Sequence of chain 1.A:
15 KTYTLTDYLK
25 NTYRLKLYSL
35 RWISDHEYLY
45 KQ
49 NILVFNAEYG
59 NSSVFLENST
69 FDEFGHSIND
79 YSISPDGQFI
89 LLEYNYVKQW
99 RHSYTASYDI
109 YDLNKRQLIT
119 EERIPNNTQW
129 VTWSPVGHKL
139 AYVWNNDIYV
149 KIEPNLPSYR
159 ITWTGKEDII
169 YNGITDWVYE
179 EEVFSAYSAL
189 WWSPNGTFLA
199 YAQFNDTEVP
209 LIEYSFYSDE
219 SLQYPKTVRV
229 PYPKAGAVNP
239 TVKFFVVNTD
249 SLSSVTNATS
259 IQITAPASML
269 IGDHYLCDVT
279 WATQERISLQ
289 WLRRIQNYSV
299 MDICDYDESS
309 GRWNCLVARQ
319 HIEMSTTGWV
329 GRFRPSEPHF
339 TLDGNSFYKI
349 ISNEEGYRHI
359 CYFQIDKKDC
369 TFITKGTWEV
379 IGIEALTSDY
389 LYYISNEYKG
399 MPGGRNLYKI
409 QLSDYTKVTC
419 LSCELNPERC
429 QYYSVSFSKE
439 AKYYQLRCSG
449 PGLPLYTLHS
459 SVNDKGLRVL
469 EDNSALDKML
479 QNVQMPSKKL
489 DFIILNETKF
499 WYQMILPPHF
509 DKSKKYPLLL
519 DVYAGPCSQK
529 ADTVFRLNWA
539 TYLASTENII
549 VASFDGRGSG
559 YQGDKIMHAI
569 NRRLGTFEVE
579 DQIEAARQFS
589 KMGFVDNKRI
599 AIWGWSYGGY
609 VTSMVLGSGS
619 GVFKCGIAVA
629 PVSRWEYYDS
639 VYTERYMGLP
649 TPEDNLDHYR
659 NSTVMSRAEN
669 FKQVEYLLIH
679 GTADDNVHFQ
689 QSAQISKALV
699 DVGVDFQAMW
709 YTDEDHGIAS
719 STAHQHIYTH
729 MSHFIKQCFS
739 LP

A protein and the small-molecule ligand that binds it are described below.
Small molecule (SMILES): CC(=O)N[C@@H]1[C@@H](O)[C@H](O)[C@@H](CO)O[C@H]1O

Binding-site contacts:
Ligand atom O7 contacts residue ASN295 of chain 1.A at 3.8 Å.
Ligand atom C3 contacts residue ASN295 of chain 1.A at 3.7 Å.
Ligand atom C6 contacts residue ARG570 of chain 1.A at 4.3 Å.
Ligand atom O6 contacts residue ARG570 of chain 1.A at 3.5 Å.
Ligand atom N2 contacts residue ASN295 of chain 1.A at 2.9 Å (h-bond).
Ligand atom C5 contacts residue ASN295 of chain 1.A at 3.6 Å.
Ligand atom C7 contacts residue SER323 of chain 1.A at 4.0 Å.
Ligand atom C8 contacts residue MET322 of chain 1.A at 4.5 Å (hydrophobic).
Ligand atom O5 contacts residue ASN295 of chain 1.A at 2.3 Å (h-bond).
Ligand atom C8 contacts residue ASN295 of chain 1.A at 3.9 Å.
Ligand atom C2 contacts residue ASN295 of chain 1.A at 2.4 Å.
Ligand atom C7 contacts residue ASN295 of chain 1.A at 3.5 Å.
Ligand atom O7 contacts residue THR324 of chain 1.A at 3.8 Å.
Ligand atom C1 contacts residue ILE293 of chain 1.A at 3.8 Å (hydrophobic).
Ligand atom C8 contacts residue TYR296 of chain 1.A at 4.4 Å (hydrophobic).
Ligand atom C5 contacts residue ILE293 of chain 1.A at 4.5 Å (hydrophobic).
Ligand atom C1 contacts residue ASN295 of chain 1.A at 1.4 Å.
Ligand atom O5 contacts residue ILE293 of chain 1.A at 3.9 Å.
Ligand atom O7 contacts residue SER323 of chain 1.A at 3.4 Å (h-bond).
Ligand atom C4 contacts residue ASN295 of chain 1.A at 4.2 Å.